Binding-site contacts:
Ligand atom C8 contacts residue PRO60 of chain 1.C at 3.0 Å (hydrophobic).
Ligand atom C4 contacts residue ASN62 of chain 1.C at 4.2 Å.
Ligand atom O3 contacts residue PRO59 of chain 1.C at 3.4 Å.
Ligand atom C2 contacts residue PRO59 of chain 1.C at 4.1 Å (hydrophobic).
Ligand atom C1 contacts residue PRO60 of chain 1.C at 4.5 Å (hydrophobic).
Ligand atom C2 contacts residue PRO60 of chain 1.C at 4.5 Å (hydrophobic).
Ligand atom C3 contacts residue PRO59 of chain 1.C at 3.8 Å (hydrophobic).
Ligand atom N2 contacts residue ASN62 of chain 1.C at 2.9 Å (h-bond).
Ligand atom C8 contacts residue ASN62 of chain 1.C at 4.3 Å.
Ligand atom C3 contacts residue ASN62 of chain 1.C at 3.8 Å.
Ligand atom C7 contacts residue ASN62 of chain 1.C at 3.1 Å.
Ligand atom C2 contacts residue ASN62 of chain 1.C at 2.5 Å.
Ligand atom C7 contacts residue PRO60 of chain 1.C at 3.5 Å (hydrophobic).
Ligand atom C1 contacts residue ASN62 of chain 1.C at 1.4 Å.
Ligand atom C7 contacts residue PRO59 of chain 1.C at 3.9 Å (hydrophobic).
Ligand atom C7 contacts residue ASN55 of chain 1.C at 4.5 Å.
Ligand atom O5 contacts residue ASN62 of chain 1.C at 2.4 Å (h-bond).
Ligand atom O7 contacts residue ASN62 of chain 1.C at 2.9 Å (h-bond).
Ligand atom N2 contacts residue PRO60 of chain 1.C at 3.4 Å (h-bond).
Ligand atom O7 contacts residue PRO60 of chain 1.C at 4.5 Å.
Ligand atom C5 contacts residue ASN62 of chain 1.C at 3.7 Å.
Ligand atom C8 contacts residue ASN55 of chain 1.C at 3.1 Å.
Ligand atom C8 contacts residue PRO59 of chain 1.C at 3.4 Å (hydrophobic).
Ligand atom N2 contacts residue PRO59 of chain 1.C at 3.2 Å.

Sequence of chain 1.C:
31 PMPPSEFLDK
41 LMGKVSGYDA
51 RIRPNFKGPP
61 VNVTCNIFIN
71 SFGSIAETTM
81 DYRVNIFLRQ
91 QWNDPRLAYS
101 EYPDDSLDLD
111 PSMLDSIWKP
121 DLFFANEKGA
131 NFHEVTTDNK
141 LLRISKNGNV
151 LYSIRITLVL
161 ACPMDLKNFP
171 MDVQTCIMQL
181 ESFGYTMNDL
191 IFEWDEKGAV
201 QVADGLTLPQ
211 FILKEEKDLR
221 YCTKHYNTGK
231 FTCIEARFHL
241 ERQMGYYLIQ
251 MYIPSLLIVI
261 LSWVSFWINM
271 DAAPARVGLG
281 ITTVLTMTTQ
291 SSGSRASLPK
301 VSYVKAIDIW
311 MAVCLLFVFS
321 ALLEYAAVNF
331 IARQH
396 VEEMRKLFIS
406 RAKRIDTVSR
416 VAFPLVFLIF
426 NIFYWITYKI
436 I

The protein below binds the small molecule below.
Small molecule (SMILES): CC(=O)N[C@H]1[C@H](O[C@H]2[C@H](O)[C@@H](NC(C)=O)CO[C@@H]2CO)O[C@H](CO)[C@@H](O[C@@H]2O[C@H](CO)[C@@H](O)[C@H](O)[C@@H]2O)[C@@H]1O